The protein below binds the small molecule below.
Small molecule (SMILES): Cc1ccc2[nH]ncc2c1/C=C/n1cnc2c(Nc3ccc(P(C)(C)=O)cc3)ncnc21

Sequence of chain 1.A:
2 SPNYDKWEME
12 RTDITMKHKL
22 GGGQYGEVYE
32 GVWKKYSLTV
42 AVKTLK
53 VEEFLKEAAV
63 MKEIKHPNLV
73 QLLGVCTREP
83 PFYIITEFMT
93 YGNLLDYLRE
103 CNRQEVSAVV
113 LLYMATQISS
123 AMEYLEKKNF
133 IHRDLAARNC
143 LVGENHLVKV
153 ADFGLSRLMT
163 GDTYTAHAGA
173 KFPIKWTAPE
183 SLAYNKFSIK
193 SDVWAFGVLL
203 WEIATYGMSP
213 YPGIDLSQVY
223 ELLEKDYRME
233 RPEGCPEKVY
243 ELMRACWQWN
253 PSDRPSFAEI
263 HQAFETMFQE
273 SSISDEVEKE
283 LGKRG

Binding-site contacts:
Ligand atom C20 contacts residue LEU143 of chain 1.A at 3.6 Å (hydrophobic).
Ligand atom N5 contacts residue GLU59 of chain 1.A at 2.8 Å (salt-bridge).
Ligand atom N1 contacts residue GLU59 of chain 1.A at 3.7 Å.
Ligand atom C2 contacts residue ALA153 of chain 1.A at 3.6 Å (hydrophobic).
Ligand atom C17 contacts residue LEU143 of chain 1.A at 3.7 Å (hydrophobic).
Ligand atom C10 contacts residue ALA42 of chain 1.A at 3.4 Å (hydrophobic).
Ligand atom N1 contacts residue ALA153 of chain 1.A at 3.5 Å.
Ligand atom C17 contacts residue MET91 of chain 1.A at 3.4 Å (hydrophobic).
Ligand atom N16 contacts residue ALA42 of chain 1.A at 3.6 Å.
Ligand atom C10 contacts residue THR88 of chain 1.A at 3.6 Å.
Ligand atom N1 contacts residue ASP154 of chain 1.A at 2.9 Å (salt-bridge).
Ligand atom C27 contacts residue MET91 of chain 1.A at 3.2 Å (hydrophobic).
Ligand atom C17 contacts residue GLU89 of chain 1.A at 3.3 Å.
Ligand atom C8 contacts residue LYS44 of chain 1.A at 3.6 Å.
Ligand atom C10 contacts residue ILE86 of chain 1.A at 3.5 Å (hydrophobic).
Ligand atom C8 contacts residue ILE86 of chain 1.A at 3.5 Å (hydrophobic).
Ligand atom C26 contacts residue MET91 of chain 1.A at 3.5 Å (hydrophobic).
Ligand atom N18 contacts residue MET91 of chain 1.A at 2.9 Å (h-bond).
Ligand atom N5 contacts residue ASP154 of chain 1.A at 3.6 Å.
Ligand atom C9 contacts residue ILE86 of chain 1.A at 3.7 Å (hydrophobic).
Ligand atom C27 contacts residue GLY94 of chain 1.A at 3.4 Å.
Ligand atom C9 contacts residue MET63 of chain 1.A at 3.7 Å (hydrophobic).
Ligand atom C7 contacts residue THR88 of chain 1.A at 3.5 Å.
Ligand atom C15 contacts residue LEU143 of chain 1.A at 3.6 Å (hydrophobic).
Ligand atom N25 contacts residue MET91 of chain 1.A at 3.0 Å (h-bond).
Ligand atom C9 contacts residue LYS44 of chain 1.A at 3.8 Å.
Ligand atom C8 contacts residue THR88 of chain 1.A at 3.5 Å.
Ligand atom C10 contacts residue LYS44 of chain 1.A at 3.3 Å.
Ligand atom N16 contacts residue LEU143 of chain 1.A at 3.4 Å.
Ligand atom C28 contacts residue THR92 of chain 1.A at 3.3 Å.
Ligand atom C4 contacts residue GLU59 of chain 1.A at 3.6 Å.
Ligand atom C15 contacts residue THR88 of chain 1.A at 3.4 Å.
Ligand atom C10 contacts residue VAL43 of chain 1.A at 3.5 Å (hydrophobic).
Ligand atom C31 contacts residue GLY94 of chain 1.A at 3.7 Å.
Ligand atom N25 contacts residue PHE90 of chain 1.A at 3.7 Å.
Ligand atom C27 contacts residue PHE90 of chain 1.A at 3.6 Å (hydrophobic).
Ligand atom C26 contacts residue GLY94 of chain 1.A at 3.5 Å.
Ligand atom C17 contacts residue ALA42 of chain 1.A at 3.4 Å (hydrophobic).
Ligand atom N22 contacts residue TYR26 of chain 1.A at 3.7 Å.
Ligand atom C27 contacts residue THR92 of chain 1.A at 3.4 Å.